Binding-site contacts:
Ligand atom C6 contacts residue THR183 of chain 1.A at 4.4 Å.
Ligand atom C8 contacts residue ASN234 of chain 1.A at 4.2 Å.
Ligand atom N2 contacts residue THR183 of chain 1.A at 4.0 Å.
Ligand atom O7 contacts residue ASN181 of chain 1.A at 3.4 Å (h-bond).
Ligand atom C8 contacts residue PHE184 of chain 1.A at 3.7 Å (hydrophobic).
Ligand atom C2 contacts residue THR183 of chain 1.A at 3.8 Å.
Ligand atom C3 contacts residue THR183 of chain 1.A at 3.8 Å.
Ligand atom C1 contacts residue ASN181 of chain 1.A at 1.4 Å.
Ligand atom O6 contacts residue GLU271 of chain 1.A at 2.6 Å (salt-bridge).
Ligand atom C4 contacts residue THR183 of chain 1.A at 4.1 Å.
Ligand atom C1 contacts residue THR183 of chain 1.A at 3.1 Å.
Ligand atom C4 contacts residue ASN181 of chain 1.A at 4.3 Å.
Ligand atom O4 contacts residue GLU294 of chain 1.A at 4.1 Å.
Ligand atom C8 contacts residue ASN181 of chain 1.A at 4.0 Å.
Ligand atom C1 contacts residue GLN270 of chain 1.A at 4.2 Å.
Ligand atom N2 contacts residue ASN181 of chain 1.A at 3.0 Å (h-bond).
Ligand atom O7 contacts residue ASN234 of chain 1.A at 4.0 Å.
Ligand atom O3 contacts residue GLU294 of chain 1.A at 3.1 Å (salt-bridge).
Ligand atom O5 contacts residue ASN181 of chain 1.A at 2.4 Å (h-bond).
Ligand atom O7 contacts residue THR183 of chain 1.A at 4.3 Å.
Ligand atom C2 contacts residue ASN181 of chain 1.A at 2.5 Å.
Ligand atom C5 contacts residue GLN270 of chain 1.A at 4.5 Å.
Ligand atom C5 contacts residue THR183 of chain 1.A at 3.3 Å.
Ligand atom C7 contacts residue ASN181 of chain 1.A at 3.2 Å.
Ligand atom C3 contacts residue ASN181 of chain 1.A at 3.8 Å.
Ligand atom O6 contacts residue GLN270 of chain 1.A at 3.8 Å.
Ligand atom C3 contacts residue GLU294 of chain 1.A at 3.8 Å.
Ligand atom O5 contacts residue GLN270 of chain 1.A at 3.7 Å.
Ligand atom C8 contacts residue TYR292 of chain 1.A at 3.5 Å (hydrophobic).
Ligand atom C6 contacts residue GLN270 of chain 1.A at 4.1 Å.
Ligand atom C5 contacts residue ASN181 of chain 1.A at 3.7 Å.
Ligand atom O5 contacts residue THR183 of chain 1.A at 3.5 Å (h-bond).
Ligand atom N2 contacts residue GLU294 of chain 1.A at 4.2 Å.
Ligand atom C6 contacts residue GLU271 of chain 1.A at 3.4 Å.

Sequence of chain 1.A:
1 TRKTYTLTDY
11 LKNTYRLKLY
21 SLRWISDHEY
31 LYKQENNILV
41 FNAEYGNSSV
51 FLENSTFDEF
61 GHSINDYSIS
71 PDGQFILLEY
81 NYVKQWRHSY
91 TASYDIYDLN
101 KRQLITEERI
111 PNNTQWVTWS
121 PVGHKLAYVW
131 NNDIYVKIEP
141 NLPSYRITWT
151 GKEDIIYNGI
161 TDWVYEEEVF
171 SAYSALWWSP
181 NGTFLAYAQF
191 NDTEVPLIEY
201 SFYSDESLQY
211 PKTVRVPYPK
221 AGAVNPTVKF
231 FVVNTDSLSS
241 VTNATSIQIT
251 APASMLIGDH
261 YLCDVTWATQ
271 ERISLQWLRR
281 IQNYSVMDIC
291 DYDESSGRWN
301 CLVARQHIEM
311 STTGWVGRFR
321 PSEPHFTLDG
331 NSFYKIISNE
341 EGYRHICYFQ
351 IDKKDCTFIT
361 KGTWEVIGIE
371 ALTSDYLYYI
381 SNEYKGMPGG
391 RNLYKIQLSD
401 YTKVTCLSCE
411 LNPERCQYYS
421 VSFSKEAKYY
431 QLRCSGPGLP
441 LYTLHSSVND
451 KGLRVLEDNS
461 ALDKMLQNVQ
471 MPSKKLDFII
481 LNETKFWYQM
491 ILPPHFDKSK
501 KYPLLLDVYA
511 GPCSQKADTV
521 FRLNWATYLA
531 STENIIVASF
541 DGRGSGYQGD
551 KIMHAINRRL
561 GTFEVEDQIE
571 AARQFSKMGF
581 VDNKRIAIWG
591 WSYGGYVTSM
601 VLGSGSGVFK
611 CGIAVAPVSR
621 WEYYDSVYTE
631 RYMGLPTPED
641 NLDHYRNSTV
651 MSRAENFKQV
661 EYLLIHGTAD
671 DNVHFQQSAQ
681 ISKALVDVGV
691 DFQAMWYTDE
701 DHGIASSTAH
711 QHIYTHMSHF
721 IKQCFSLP

A protein and the small-molecule ligand that binds it are described below.
Small molecule (SMILES): CC(=O)N[C@H]1[C@H](O[C@H]2[C@H](O)[C@@H](NC(C)=O)CO[C@@H]2CO)O[C@H](CO)[C@@H](O)[C@@H]1O